Binding-site contacts:
Ligand atom C4 contacts residue ALA82 of chain 1.D at 4.1 Å (hydrophobic).
Ligand atom C5 contacts residue SER211 of chain 1.D at 3.6 Å.
Ligand atom O2 contacts residue GLY213 of chain 1.D at 3.5 Å (h-bond).
Ligand atom C6 contacts residue GLY214 of chain 1.D at 3.5 Å.
Ligand atom C1 contacts residue SER211 of chain 1.D at 3.8 Å.
Ligand atom C3 contacts residue TYR125 of chain 1.D at 3.7 Å (hydrophobic).
Ligand atom O3 contacts residue GLY104 of chain 1.D at 2.9 Å (h-bond).
Ligand atom O3 contacts residue GLY103 of chain 1.D at 3.5 Å.
Ligand atom O4 contacts residue SER211 of chain 1.D at 2.8 Å (h-bond).
Ligand atom C6 contacts residue SER211 of chain 1.D at 3.7 Å.
Ligand atom O4 contacts residue ASP83 of chain 1.D at 2.8 Å (salt-bridge).
Ligand atom O4 contacts residue SER211 of chain 1.D at 3.8 Å.
Ligand atom O3 contacts residue LEU212 of chain 1.D at 3.5 Å (h-bond).
Ligand atom O2 contacts residue LEU212 of chain 1.D at 3.1 Å.
Ligand atom O5 contacts residue SER211 of chain 1.D at 3.0 Å (h-bond).
Ligand atom C3 contacts residue GLY213 of chain 1.D at 3.9 Å.
Ligand atom C4 contacts residue SER211 of chain 1.D at 3.7 Å.
Ligand atom C6 contacts residue ASP80 of chain 1.D at 4.0 Å.
Ligand atom O3 contacts residue GLY213 of chain 1.D at 2.8 Å (h-bond).
Ligand atom C4 contacts residue ASP83 of chain 1.D at 3.0 Å.
Ligand atom O3 contacts residue SER211 of chain 1.D at 2.9 Å (h-bond).
Ligand atom C2 contacts residue SER211 of chain 1.D at 3.7 Å.
Ligand atom C2 contacts residue GLY213 of chain 1.D at 4.1 Å.
Ligand atom C3 contacts residue ASN127 of chain 1.D at 3.5 Å.
Ligand atom C3 contacts residue LEU212 of chain 1.D at 4.1 Å (hydrophobic).
Ligand atom O4 contacts residue ALA82 of chain 1.D at 3.6 Å.
Ligand atom O3 contacts residue ASP83 of chain 1.D at 2.4 Å (salt-bridge).
Ligand atom O2 contacts residue GLU129 of chain 1.D at 4.0 Å.
Ligand atom O6 contacts residue TYR125 of chain 1.D at 3.5 Å.
Ligand atom O3 contacts residue GLY214 of chain 1.D at 3.8 Å.
Ligand atom C3 contacts residue SER211 of chain 1.D at 4.0 Å.
Ligand atom O6 contacts residue ASP80 of chain 1.D at 3.4 Å.
Ligand atom O4 contacts residue GLY214 of chain 1.D at 4.0 Å.
Ligand atom O3 contacts residue ASN127 of chain 1.D at 2.9 Å (h-bond).
Ligand atom C4 contacts residue TYR125 of chain 1.D at 3.6 Å (hydrophobic).
Ligand atom C3 contacts residue ASP83 of chain 1.D at 3.3 Å.
Ligand atom C5 contacts residue TYR125 of chain 1.D at 3.5 Å (hydrophobic).
Ligand atom C6 contacts residue TYR125 of chain 1.D at 3.5 Å (hydrophobic).
Ligand atom O2 contacts residue ASN127 of chain 1.D at 3.8 Å.
Ligand atom O3 contacts residue TYR125 of chain 1.D at 4.1 Å.

Sequence of chain 1.D:
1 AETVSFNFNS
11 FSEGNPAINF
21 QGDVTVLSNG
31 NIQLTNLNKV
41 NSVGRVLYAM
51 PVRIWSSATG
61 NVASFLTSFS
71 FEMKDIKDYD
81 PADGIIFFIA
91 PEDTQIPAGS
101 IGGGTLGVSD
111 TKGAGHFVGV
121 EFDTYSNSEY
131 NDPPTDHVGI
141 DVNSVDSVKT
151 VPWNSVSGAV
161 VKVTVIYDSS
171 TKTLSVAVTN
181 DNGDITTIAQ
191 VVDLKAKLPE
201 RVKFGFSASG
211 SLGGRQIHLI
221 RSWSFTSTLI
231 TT

This small molecule binds to this protein.
Small molecule (SMILES): OC[C@H]1O[C@@H](O[C@H]2[C@H](O)[C@@H](O)[C@@H](O)O[C@@H]2CO)[C@H](O)[C@@H](O)[C@H]1O